The protein below binds the small molecule below.
Small molecule (SMILES): Nc1nc2c(c(=O)[nH]1)N=C(CNc1ccc(C(=O)O)cc1)CN2

Sequence of chain 2.A:
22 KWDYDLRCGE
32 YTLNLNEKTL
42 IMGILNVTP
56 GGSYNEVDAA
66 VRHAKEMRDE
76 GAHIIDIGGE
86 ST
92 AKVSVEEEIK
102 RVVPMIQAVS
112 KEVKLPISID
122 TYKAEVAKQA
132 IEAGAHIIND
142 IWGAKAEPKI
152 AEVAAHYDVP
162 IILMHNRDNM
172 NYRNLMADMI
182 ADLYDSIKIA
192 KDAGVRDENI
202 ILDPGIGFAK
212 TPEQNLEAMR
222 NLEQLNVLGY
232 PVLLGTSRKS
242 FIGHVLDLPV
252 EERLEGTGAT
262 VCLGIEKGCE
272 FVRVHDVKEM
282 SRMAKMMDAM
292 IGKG

Binding-site contacts:
Ligand atom C4 contacts residue ASP204 of chain 2.A at 3.7 Å.
Ligand atom N5 contacts residue PHE209 of chain 2.A at 3.5 Å.
Ligand atom O23 contacts residue SER241 of chain 2.A at 2.5 Å (h-bond).
Ligand atom C21 contacts residue LYS240 of chain 2.A at 3.7 Å.
Ligand atom O22 contacts residue SER241 of chain 2.A at 2.8 Å (h-bond).
Ligand atom N11 contacts residue PHE209 of chain 2.A at 3.3 Å.
Ligand atom C10 contacts residue SO41 of chain 2.G at 3.6 Å.
Ligand atom N2 contacts residue ASN140 of chain 2.A at 2.5 Å (h-bond).
Ligand atom C6 contacts residue ARG274 of chain 2.A at 3.5 Å.
Ligand atom O23 contacts residue LYS240 of chain 2.A at 3.2 Å.
Ligand atom C7 contacts residue ARG274 of chain 2.A at 3.8 Å.
Ligand atom C9 contacts residue ARG274 of chain 2.A at 3.6 Å.
Ligand atom C15 contacts residue LYS240 of chain 2.A at 3.7 Å.
Ligand atom C2 contacts residue ASP204 of chain 2.A at 3.1 Å.
Ligand atom C5 contacts residue ARG274 of chain 2.A at 3.5 Å.
Ligand atom C4 contacts residue LYS240 of chain 2.A at 3.8 Å.
Ligand atom C2 contacts residue ASN140 of chain 2.A at 3.6 Å.
Ligand atom N5 contacts residue LYS240 of chain 2.A at 3.0 Å (salt-bridge).
Ligand atom C21 contacts residue SER241 of chain 2.A at 3.2 Å.
Ligand atom N8 contacts residue ASP121 of chain 2.A at 3.4 Å (salt-bridge).
Ligand atom N3 contacts residue MET165 of chain 2.A at 3.6 Å.
Ligand atom C16 contacts residue SO41 of chain 2.G at 3.8 Å.
Ligand atom O4 contacts residue GLY236 of chain 2.A at 3.0 Å (h-bond).
Ligand atom C6 contacts residue PHE209 of chain 2.A at 3.8 Å (hydrophobic).
Ligand atom C4 contacts residue MET165 of chain 2.A at 3.8 Å (hydrophobic).
Ligand atom N2 contacts residue ASP204 of chain 2.A at 2.8 Å (salt-bridge).
Ligand atom N1 contacts residue ASN140 of chain 2.A at 3.3 Å (h-bond).
Ligand atom N2 contacts residue LEU234 of chain 2.A at 3.6 Å.
Ligand atom N8 contacts residue ARG274 of chain 2.A at 3.6 Å (salt-bridge).
Ligand atom C17 contacts residue GLY208 of chain 2.A at 3.9 Å.
Ligand atom O4 contacts residue LYS240 of chain 2.A at 2.9 Å (salt-bridge).
Ligand atom C16 contacts residue LYS240 of chain 2.A at 3.7 Å.
Ligand atom N2 contacts residue ILE163 of chain 2.A at 3.8 Å.
Ligand atom N5 contacts residue ARG274 of chain 2.A at 3.4 Å (salt-bridge).
Ligand atom C5 contacts residue PHE209 of chain 2.A at 3.8 Å (hydrophobic).
Ligand atom C5 contacts residue LYS240 of chain 2.A at 3.9 Å.
Ligand atom C10 contacts residue LYS240 of chain 2.A at 3.8 Å.
Ligand atom N8 contacts residue ILE142 of chain 2.A at 3.8 Å.
Ligand atom C19 contacts residue GLY208 of chain 2.A at 3.7 Å.
Ligand atom N3 contacts residue ASP204 of chain 2.A at 2.5 Å (salt-bridge).